Sequence of chain 1.A:
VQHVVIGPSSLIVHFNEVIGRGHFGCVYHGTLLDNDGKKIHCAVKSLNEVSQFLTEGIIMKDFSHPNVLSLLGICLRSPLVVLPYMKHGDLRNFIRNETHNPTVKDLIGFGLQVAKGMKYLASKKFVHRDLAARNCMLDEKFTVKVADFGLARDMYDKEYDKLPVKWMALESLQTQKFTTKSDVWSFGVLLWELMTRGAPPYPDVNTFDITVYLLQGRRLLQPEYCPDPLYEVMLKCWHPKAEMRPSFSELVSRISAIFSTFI

A protein and the small-molecule ligand that binds it are described below.
Small molecule (SMILES): CN1CCC(COc2cnc(-c3cccc(Cn4nc(-c5cccc(C#N)c5)ccc4=O)c3)nc2)CC1

Binding-site contacts:
Ligand atom C6 contacts residue ASP114 of chain 1.A at 3.6 Å.
Ligand atom C10 contacts residue TYR180 of chain 1.A at 3.7 Å (hydrophobic).
Ligand atom C10 contacts residue ASP172 of chain 1.A at 3.7 Å.
Ligand atom C19 contacts residue MET110 of chain 1.A at 3.6 Å (hydrophobic).
Ligand atom C29 contacts residue LYS111 of chain 1.A at 3.5 Å.
Ligand atom C15 contacts residue LEU107 of chain 1.A at 3.6 Å (hydrophobic).
Ligand atom O27 contacts residue ALA171 of chain 1.A at 3.3 Å.
Ligand atom C12 contacts residue TYR180 of chain 1.A at 3.7 Å (hydrophobic).
Ligand atom N22 contacts residue MET110 of chain 1.A at 3.2 Å (h-bond).
Ligand atom N9 contacts residue TYR180 of chain 1.A at 3.6 Å.
Ligand atom C2 contacts residue TYR180 of chain 1.A at 3.4 Å (hydrophobic).
Ligand atom C24 contacts residue MET110 of chain 1.A at 3.0 Å (hydrophobic).
Ligand atom C8 contacts residue TYR180 of chain 1.A at 3.6 Å (hydrophobic).
Ligand atom C2 contacts residue ARG158 of chain 1.A at 3.4 Å.
Ligand atom C17 contacts residue PRO108 of chain 1.A at 3.4 Å (hydrophobic).
Ligand atom C7 contacts residue TYR180 of chain 1.A at 3.7 Å (hydrophobic).
Ligand atom C8 contacts residue MET161 of chain 1.A at 3.6 Å (hydrophobic).
Ligand atom N11 contacts residue TYR180 of chain 1.A at 3.5 Å.
Ligand atom C18 contacts residue ALA58 of chain 1.A at 3.5 Å (hydrophobic).
Ligand atom C20 contacts residue MET161 of chain 1.A at 3.5 Å (hydrophobic).
Ligand atom C28 contacts residue TYR109 of chain 1.A at 3.4 Å (hydrophobic).
Ligand atom N21 contacts residue MET161 of chain 1.A at 3.5 Å.
Ligand atom C25 contacts residue MET110 of chain 1.A at 3.7 Å (hydrophobic).
Ligand atom C5 contacts residue GLY35 of chain 1.A at 3.7 Å.
Ligand atom C23 contacts residue ILE34 of chain 1.A at 3.3 Å (hydrophobic).
Ligand atom C29 contacts residue TYR109 of chain 1.A at 3.7 Å (hydrophobic).
Ligand atom C36 contacts residue ASP114 of chain 1.A at 3.4 Å.
Ligand atom C31 contacts residue LYS111 of chain 1.A at 3.4 Å.
Ligand atom C18 contacts residue MET161 of chain 1.A at 3.6 Å (hydrophobic).
Ligand atom C5 contacts residue ILE34 of chain 1.A at 3.7 Å (hydrophobic).
Ligand atom C28 contacts residue LYS111 of chain 1.A at 3.6 Å.
Ligand atom C8 contacts residue ARG158 of chain 1.A at 3.5 Å.
Ligand atom O27 contacts residue ALA176 of chain 1.A at 3.7 Å.
Ligand atom C13 contacts residue TYR180 of chain 1.A at 3.5 Å (hydrophobic).
Ligand atom O27 contacts residue ASP172 of chain 1.A at 2.9 Å (salt-bridge).
Ligand atom C7 contacts residue MET161 of chain 1.A at 3.6 Å (hydrophobic).
Ligand atom C4 contacts residue ASP114 of chain 1.A at 3.5 Å.
Ligand atom C28 contacts residue MET110 of chain 1.A at 3.5 Å (hydrophobic).
Ligand atom C19 contacts residue ALA58 of chain 1.A at 3.4 Å (hydrophobic).
Ligand atom C19 contacts residue PRO108 of chain 1.A at 3.3 Å (hydrophobic).